Binding-site contacts:
Ligand atom O2B contacts residue VAL609 of chain 1.E at 1.3 Å (h-bond).
Ligand atom PA contacts residue ARG815 of chain 1.E at 3.2 Å.
Ligand atom C5 contacts residue ILE774 of chain 1.E at 3.5 Å (hydrophobic).
Ligand atom O3A contacts residue GLY608 of chain 1.E at 3.3 Å.
Ligand atom C6 contacts residue ILE571 of chain 1.E at 2.6 Å (hydrophobic).
Ligand atom C2' contacts residue GLU613 of chain 1.E at 3.5 Å.
Ligand atom O1B contacts residue GLY610 of chain 1.E at 2.3 Å.
Ligand atom C8 contacts residue GLY610 of chain 1.E at 3.2 Å.
Ligand atom O4' contacts residue ALA814 of chain 1.E at 3.3 Å.
Ligand atom PB contacts residue GLY608 of chain 1.E at 3.5 Å.
Ligand atom O2B contacts residue GLY610 of chain 1.E at 2.6 Å (h-bond).
Ligand atom PG contacts residue GLY608 of chain 1.E at 3.5 Å.
Ligand atom O2A contacts residue GLU613 of chain 1.E at 3.1 Å (salt-bridge).
Ligand atom O1B contacts residue LYS611 of chain 1.E at 1.3 Å (salt-bridge).
Ligand atom O2B contacts residue LYS611 of chain 1.E at 3.6 Å (salt-bridge).
Ligand atom C4 contacts residue ILE774 of chain 1.E at 3.5 Å (hydrophobic).
Ligand atom PB contacts residue LYS611 of chain 1.E at 2.8 Å.
Ligand atom PB contacts residue VAL609 of chain 1.E at 2.9 Å.
Ligand atom O1A contacts residue ARG815 of chain 1.E at 2.9 Å (salt-bridge).
Ligand atom C8 contacts residue VAL609 of chain 1.E at 3.3 Å (hydrophobic).
Ligand atom O2B contacts residue GLY608 of chain 1.E at 2.2 Å.
Ligand atom N1 contacts residue ILE571 of chain 1.E at 2.9 Å (h-bond).
Ligand atom O3B contacts residue LYS611 of chain 1.E at 3.5 Å.
Ligand atom O1B contacts residue THR612 of chain 1.E at 3.2 Å (h-bond).
Ligand atom N1 contacts residue VAL570 of chain 1.E at 3.4 Å.
Ligand atom O5' contacts residue ARG815 of chain 1.E at 2.6 Å (salt-bridge).
Ligand atom N6 contacts residue ILE571 of chain 1.E at 1.3 Å (h-bond).
Ligand atom O1B contacts residue VAL609 of chain 1.E at 3.5 Å.
Ligand atom S1G contacts residue GLY608 of chain 1.E at 3.2 Å (h-bond).
Ligand atom O2A contacts residue LYS611 of chain 1.E at 2.9 Å (salt-bridge).
Ligand atom C5' contacts residue GLY610 of chain 1.E at 3.3 Å.
Ligand atom C2 contacts residue ILE774 of chain 1.E at 3.5 Å (hydrophobic).
Ligand atom N6 contacts residue VAL570 of chain 1.E at 3.3 Å.
Ligand atom PB contacts residue GLY610 of chain 1.E at 3.1 Å.
Ligand atom C3' contacts residue GLU613 of chain 1.E at 3.3 Å.
Ligand atom O3A contacts residue VAL609 of chain 1.E at 3.5 Å (h-bond).
Ligand atom O2G contacts residue GLY608 of chain 1.E at 3.2 Å.
Ligand atom O2A contacts residue GLY610 of chain 1.E at 3.6 Å.
Ligand atom N7 contacts residue VAL609 of chain 1.E at 3.4 Å (h-bond).
Ligand atom O2A contacts residue THR612 of chain 1.E at 2.8 Å (h-bond).

Sequence of chain 1.D:
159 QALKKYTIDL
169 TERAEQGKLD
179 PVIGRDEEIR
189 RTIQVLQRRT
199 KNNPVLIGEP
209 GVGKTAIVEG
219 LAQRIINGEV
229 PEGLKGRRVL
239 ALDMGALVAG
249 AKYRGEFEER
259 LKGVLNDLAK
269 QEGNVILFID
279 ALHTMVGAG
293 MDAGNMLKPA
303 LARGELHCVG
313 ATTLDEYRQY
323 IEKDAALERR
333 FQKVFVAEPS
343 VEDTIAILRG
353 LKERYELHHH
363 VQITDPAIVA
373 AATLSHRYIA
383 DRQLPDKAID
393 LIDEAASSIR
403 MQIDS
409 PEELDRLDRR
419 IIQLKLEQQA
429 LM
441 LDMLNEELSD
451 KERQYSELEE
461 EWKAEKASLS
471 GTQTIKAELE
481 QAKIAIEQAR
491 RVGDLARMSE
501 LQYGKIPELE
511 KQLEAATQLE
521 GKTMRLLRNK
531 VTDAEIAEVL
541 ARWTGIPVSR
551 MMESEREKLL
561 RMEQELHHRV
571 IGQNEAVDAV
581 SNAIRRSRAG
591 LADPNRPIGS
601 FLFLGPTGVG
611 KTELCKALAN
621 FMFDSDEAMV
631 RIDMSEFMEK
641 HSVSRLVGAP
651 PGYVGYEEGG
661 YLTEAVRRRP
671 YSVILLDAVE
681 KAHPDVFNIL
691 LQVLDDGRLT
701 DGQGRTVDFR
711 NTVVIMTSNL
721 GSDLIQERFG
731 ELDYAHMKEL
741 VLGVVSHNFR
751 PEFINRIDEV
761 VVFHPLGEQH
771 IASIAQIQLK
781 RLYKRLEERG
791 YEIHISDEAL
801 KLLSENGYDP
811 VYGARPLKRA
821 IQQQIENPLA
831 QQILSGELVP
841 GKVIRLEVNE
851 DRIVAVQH

This protein binds this small molecule.
Small molecule (SMILES): Nc1ncnc2c1ncn2[C@@H]1O[C@H](COP(=O)(O)OP(=O)(O)OP(O)(O)=S)[C@@H](O)[C@H]1O

Sequence of chain 1.E:
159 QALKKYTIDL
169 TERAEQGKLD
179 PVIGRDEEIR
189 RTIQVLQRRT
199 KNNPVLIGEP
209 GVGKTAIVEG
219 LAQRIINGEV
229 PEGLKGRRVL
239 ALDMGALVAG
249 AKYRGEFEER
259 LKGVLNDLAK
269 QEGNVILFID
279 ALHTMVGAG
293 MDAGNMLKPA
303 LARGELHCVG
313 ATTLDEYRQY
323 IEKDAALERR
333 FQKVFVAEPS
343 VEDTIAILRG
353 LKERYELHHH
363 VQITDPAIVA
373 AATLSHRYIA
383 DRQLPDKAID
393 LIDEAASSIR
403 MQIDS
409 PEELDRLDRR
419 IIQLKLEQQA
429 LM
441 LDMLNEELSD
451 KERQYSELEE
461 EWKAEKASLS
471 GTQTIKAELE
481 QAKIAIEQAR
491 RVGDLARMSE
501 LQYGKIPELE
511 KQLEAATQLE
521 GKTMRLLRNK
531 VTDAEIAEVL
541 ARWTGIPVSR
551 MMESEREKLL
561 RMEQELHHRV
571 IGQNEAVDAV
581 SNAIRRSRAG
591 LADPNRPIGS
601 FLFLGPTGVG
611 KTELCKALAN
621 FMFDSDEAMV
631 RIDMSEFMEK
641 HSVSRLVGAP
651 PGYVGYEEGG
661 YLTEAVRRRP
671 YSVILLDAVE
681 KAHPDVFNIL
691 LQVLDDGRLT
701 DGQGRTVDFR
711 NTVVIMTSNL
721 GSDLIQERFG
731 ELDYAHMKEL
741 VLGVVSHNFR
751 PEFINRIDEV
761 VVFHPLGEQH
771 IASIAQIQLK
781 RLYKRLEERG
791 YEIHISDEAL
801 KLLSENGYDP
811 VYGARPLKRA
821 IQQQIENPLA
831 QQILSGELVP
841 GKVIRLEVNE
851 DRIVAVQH